A small-molecule ligand and the protein it binds are described below.
Small molecule (SMILES): NCCOP(=O)(O)O

Sequence of chain 1.F:
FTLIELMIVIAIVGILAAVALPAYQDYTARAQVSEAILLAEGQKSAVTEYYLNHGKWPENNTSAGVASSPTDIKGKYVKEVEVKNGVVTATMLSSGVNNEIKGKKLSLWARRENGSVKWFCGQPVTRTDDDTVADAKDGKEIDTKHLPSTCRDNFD

Binding-site contacts:
Ligand atom N contacts residue SER68 of chain 1.F at 4.1 Å.
Ligand atom P contacts residue SER68 of chain 1.F at 2.6 Å.
Ligand atom O2 contacts residue SER68 of chain 1.F at 1.5 Å.
Ligand atom O3 contacts residue SER68 of chain 1.F at 3.8 Å.
Ligand atom O4 contacts residue SER68 of chain 1.F at 3.2 Å.
Ligand atom P contacts residue SER69 of chain 1.F at 3.7 Å.
Ligand atom O1 contacts residue THR62 of chain 1.F at 4.2 Å.
Ligand atom O3 contacts residue SER69 of chain 1.F at 4.4 Å.
Ligand atom O2 contacts residue SER69 of chain 1.F at 2.8 Å (h-bond).
Ligand atom O2 contacts residue ALA67 of chain 1.F at 4.2 Å.
Ligand atom O4 contacts residue SER69 of chain 1.F at 3.4 Å (h-bond).
Ligand atom O1 contacts residue SER68 of chain 1.F at 2.9 Å.